Binding-site contacts:
Ligand atom CL13 contacts residue TYR171 of chain 2.B at 3.4 Å.
Ligand atom C5 contacts residue MET185 of chain 2.B at 3.7 Å (hydrophobic).
Ligand atom C5 contacts residue VAL126 of chain 2.B at 3.7 Å (hydrophobic).
Ligand atom O1 contacts residue NAD1 of chain 2.E at 3.5 Å.
Ligand atom C2 contacts residue ALA223 of chain 2.B at 3.5 Å (hydrophobic).
Ligand atom C3 contacts residue ASN122 of chain 2.B at 3.9 Å.
Ligand atom CL14 contacts residue NAD1 of chain 2.E at 3.4 Å.
Ligand atom O2 contacts residue TYR181 of chain 2.B at 2.5 Å (h-bond).
Ligand atom C3 contacts residue ALA121 of chain 2.B at 3.1 Å (hydrophobic).
Ligand atom C7 contacts residue TYR171 of chain 2.B at 3.6 Å (hydrophobic).
Ligand atom C1 contacts residue MET185 of chain 2.B at 4.0 Å (hydrophobic).
Ligand atom C1 contacts residue ALA223 of chain 2.B at 4.0 Å (hydrophobic).
Ligand atom C11 contacts residue NAD1 of chain 2.E at 3.6 Å.
Ligand atom C11 contacts residue ALA224 of chain 2.B at 3.8 Å (hydrophobic).
Ligand atom N1 contacts residue ASN122 of chain 2.B at 3.5 Å (h-bond).
Ligand atom C9 contacts residue NAD1 of chain 2.E at 3.7 Å.
Ligand atom O2 contacts residue NAD1 of chain 2.E at 2.9 Å (h-bond).
Ligand atom C2 contacts residue MET185 of chain 2.B at 4.0 Å (hydrophobic).
Ligand atom CL13 contacts residue PHE272 of chain 2.B at 3.6 Å.
Ligand atom C10 contacts residue NAD1 of chain 2.E at 3.8 Å.
Ligand atom C12 contacts residue NAD1 of chain 2.E at 3.6 Å.
Ligand atom C6 contacts residue MET185 of chain 2.B at 3.8 Å (hydrophobic).
Ligand atom C6 contacts residue ILE227 of chain 2.B at 3.8 Å (hydrophobic).
Ligand atom C8 contacts residue NAD1 of chain 2.E at 3.7 Å.
Ligand atom CL14 contacts residue ALA121 of chain 2.B at 3.5 Å.
Ligand atom C2 contacts residue ALA121 of chain 2.B at 3.7 Å (hydrophobic).
Ligand atom C7 contacts residue NAD1 of chain 2.E at 3.4 Å.
Ligand atom C11 contacts residue ILE227 of chain 2.B at 3.7 Å (hydrophobic).
Ligand atom C10 contacts residue ALA224 of chain 2.B at 3.8 Å (hydrophobic).
Ligand atom C10 contacts residue ILE227 of chain 2.B at 3.8 Å (hydrophobic).
Ligand atom N1 contacts residue ALA123 of chain 2.B at 3.1 Å (h-bond).
Ligand atom CL13 contacts residue NAD1 of chain 2.E at 4.0 Å.
Ligand atom C3 contacts residue MET185 of chain 2.B at 3.8 Å (hydrophobic).
Ligand atom C3 contacts residue ALA223 of chain 2.B at 3.8 Å (hydrophobic).
Ligand atom C7 contacts residue TYR181 of chain 2.B at 3.4 Å (hydrophobic).
Ligand atom C6 contacts residue ALA223 of chain 2.B at 4.0 Å (hydrophobic).
Ligand atom O2 contacts residue LYS189 of chain 2.B at 3.9 Å.
Ligand atom CL14 contacts residue ALA223 of chain 2.B at 3.6 Å.
Ligand atom C4 contacts residue MET185 of chain 2.B at 3.7 Å (hydrophobic).
Ligand atom C8 contacts residue TYR181 of chain 2.B at 3.5 Å (hydrophobic).

This small molecule binds to this protein.
Small molecule (SMILES): Nc1ccc(Oc2ccc(Cl)cc2O)c(Cl)c1

Sequence of chain 2.B:
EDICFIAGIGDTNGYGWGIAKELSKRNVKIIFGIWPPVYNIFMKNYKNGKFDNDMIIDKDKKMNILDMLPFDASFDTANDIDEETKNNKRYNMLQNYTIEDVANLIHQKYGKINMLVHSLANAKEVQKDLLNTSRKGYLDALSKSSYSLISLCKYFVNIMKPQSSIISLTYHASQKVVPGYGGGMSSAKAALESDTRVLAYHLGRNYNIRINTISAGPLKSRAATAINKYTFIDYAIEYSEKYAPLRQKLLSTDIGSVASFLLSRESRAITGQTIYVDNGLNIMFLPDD